The protein below binds the small molecule below.
Small molecule (SMILES): COc1cc(Cc2cnc(N)nc2N)cc(OC)c1OC

Sequence of chain 1.F:
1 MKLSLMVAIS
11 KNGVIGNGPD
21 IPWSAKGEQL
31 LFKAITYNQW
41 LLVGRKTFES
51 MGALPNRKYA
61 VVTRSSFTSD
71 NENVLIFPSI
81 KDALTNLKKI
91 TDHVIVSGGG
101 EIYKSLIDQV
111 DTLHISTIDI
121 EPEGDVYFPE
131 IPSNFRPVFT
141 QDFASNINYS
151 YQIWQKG

Binding-site contacts:
Ligand atom N7 contacts residue SER97 of chain 1.F at 3.0 Å (h-bond).
Ligand atom O13 contacts residue MET51 of chain 1.F at 3.6 Å.
Ligand atom N5 contacts residue VAL7 of chain 1.F at 3.5 Å.
Ligand atom C6 contacts residue ASN17 of chain 1.F at 3.5 Å.
Ligand atom C20 contacts residue GLY18 of chain 1.F at 3.5 Å.
Ligand atom N5 contacts residue ALA8 of chain 1.F at 3.7 Å.
Ligand atom C12 contacts residue MET51 of chain 1.F at 3.6 Å (hydrophobic).
Ligand atom C18 contacts residue ASN17 of chain 1.F at 3.4 Å.
Ligand atom C15 contacts residue ASN17 of chain 1.F at 3.8 Å.
Ligand atom C6 contacts residue PHE32 of chain 1.F at 3.3 Å (hydrophobic).
Ligand atom C11 contacts residue PHE32 of chain 1.F at 3.8 Å (hydrophobic).
Ligand atom C9 contacts residue SER97 of chain 1.F at 3.6 Å.
Ligand atom C3 contacts residue ASN17 of chain 1.F at 3.7 Å.
Ligand atom O16 contacts residue SER50 of chain 1.F at 3.8 Å.
Ligand atom O19 contacts residue SER50 of chain 1.F at 3.6 Å.
Ligand atom N5 contacts residue ASN17 of chain 1.F at 3.6 Å (h-bond).
Ligand atom C21 contacts residue ASN17 of chain 1.F at 3.5 Å.
Ligand atom C9 contacts residue PHE32 of chain 1.F at 3.7 Å (hydrophobic).
Ligand atom C6 contacts residue MET6 of chain 1.F at 3.7 Å (hydrophobic).
Ligand atom N5 contacts residue MET6 of chain 1.F at 3.7 Å.
Ligand atom C8 contacts residue ASN17 of chain 1.F at 3.5 Å.
Ligand atom C8 contacts residue PHE32 of chain 1.F at 3.5 Å (hydrophobic).
Ligand atom C15 contacts residue MET51 of chain 1.F at 3.7 Å (hydrophobic).
Ligand atom N4 contacts residue VAL7 of chain 1.F at 3.6 Å.
Ligand atom N7 contacts residue TYR103 of chain 1.F at 3.4 Å (h-bond).
Ligand atom C3 contacts residue PHE32 of chain 1.F at 3.6 Å (hydrophobic).
Ligand atom N5 contacts residue PHE32 of chain 1.F at 3.4 Å.
Ligand atom O19 contacts residue ASN17 of chain 1.F at 3.7 Å.
Ligand atom N7 contacts residue PHE32 of chain 1.F at 3.4 Å.
Ligand atom N4 contacts residue GLU28 of chain 1.F at 2.9 Å (salt-bridge).
Ligand atom N7 contacts residue MET6 of chain 1.F at 2.7 Å (h-bond).
Ligand atom C3 contacts residue ALA8 of chain 1.F at 3.6 Å (hydrophobic).
Ligand atom O16 contacts residue MET51 of chain 1.F at 3.4 Å.
Ligand atom N4 contacts residue ALA8 of chain 1.F at 3.4 Å (h-bond).
Ligand atom C1 contacts residue ASN17 of chain 1.F at 3.6 Å.
Ligand atom N2 contacts residue ASN17 of chain 1.F at 3.7 Å.
Ligand atom C20 contacts residue SER50 of chain 1.F at 3.7 Å.
Ligand atom O19 contacts residue GLY18 of chain 1.F at 3.7 Å.
Ligand atom N7 contacts residue ASN17 of chain 1.F at 3.6 Å (h-bond).
Ligand atom C9 contacts residue ASN17 of chain 1.F at 3.8 Å.